A protein and the small-molecule ligand that binds it are described below.
Small molecule (SMILES): CC(=O)N[C@H]1[C@H](O[C@H]2[C@H](O)[C@@H](NC(C)=O)CO[C@@H]2CO)O[C@H](CO)[C@@H](O[C@H]2O[C@H](CO)[C@@H](O)[C@H](O)[C@@H]2O)[C@@H]1O

Binding-site contacts:
Ligand atom C5 contacts residue GLN802 of chain 1.C at 3.6 Å.
Ligand atom C4 contacts residue ASN799 of chain 1.C at 4.2 Å.
Ligand atom C6 contacts residue SER801 of chain 1.C at 4.4 Å.
Ligand atom C1 contacts residue ASN799 of chain 1.C at 1.4 Å.
Ligand atom C2 contacts residue ASN799 of chain 1.C at 2.5 Å.
Ligand atom C7 contacts residue ASN799 of chain 1.C at 3.5 Å.
Ligand atom C5 contacts residue SER801 of chain 1.C at 3.6 Å.
Ligand atom O7 contacts residue ASN799 of chain 1.C at 3.5 Å (h-bond).
Ligand atom O5 contacts residue ASN799 of chain 1.C at 2.3 Å (h-bond).
Ligand atom O5 contacts residue SER801 of chain 1.C at 3.6 Å (h-bond).
Ligand atom C5 contacts residue ASN799 of chain 1.C at 3.6 Å.
Ligand atom C6 contacts residue GLN802 of chain 1.C at 3.4 Å.
Ligand atom C1 contacts residue SER801 of chain 1.C at 3.4 Å.
Ligand atom C3 contacts residue ASN799 of chain 1.C at 3.8 Å.
Ligand atom C8 contacts residue GLN802 of chain 1.C at 3.5 Å.
Ligand atom C7 contacts residue GLN802 of chain 1.C at 4.5 Å.
Ligand atom O5 contacts residue GLN802 of chain 1.C at 4.1 Å.
Ligand atom N2 contacts residue ASN799 of chain 1.C at 3.0 Å (h-bond).

Sequence of chain 1.C:
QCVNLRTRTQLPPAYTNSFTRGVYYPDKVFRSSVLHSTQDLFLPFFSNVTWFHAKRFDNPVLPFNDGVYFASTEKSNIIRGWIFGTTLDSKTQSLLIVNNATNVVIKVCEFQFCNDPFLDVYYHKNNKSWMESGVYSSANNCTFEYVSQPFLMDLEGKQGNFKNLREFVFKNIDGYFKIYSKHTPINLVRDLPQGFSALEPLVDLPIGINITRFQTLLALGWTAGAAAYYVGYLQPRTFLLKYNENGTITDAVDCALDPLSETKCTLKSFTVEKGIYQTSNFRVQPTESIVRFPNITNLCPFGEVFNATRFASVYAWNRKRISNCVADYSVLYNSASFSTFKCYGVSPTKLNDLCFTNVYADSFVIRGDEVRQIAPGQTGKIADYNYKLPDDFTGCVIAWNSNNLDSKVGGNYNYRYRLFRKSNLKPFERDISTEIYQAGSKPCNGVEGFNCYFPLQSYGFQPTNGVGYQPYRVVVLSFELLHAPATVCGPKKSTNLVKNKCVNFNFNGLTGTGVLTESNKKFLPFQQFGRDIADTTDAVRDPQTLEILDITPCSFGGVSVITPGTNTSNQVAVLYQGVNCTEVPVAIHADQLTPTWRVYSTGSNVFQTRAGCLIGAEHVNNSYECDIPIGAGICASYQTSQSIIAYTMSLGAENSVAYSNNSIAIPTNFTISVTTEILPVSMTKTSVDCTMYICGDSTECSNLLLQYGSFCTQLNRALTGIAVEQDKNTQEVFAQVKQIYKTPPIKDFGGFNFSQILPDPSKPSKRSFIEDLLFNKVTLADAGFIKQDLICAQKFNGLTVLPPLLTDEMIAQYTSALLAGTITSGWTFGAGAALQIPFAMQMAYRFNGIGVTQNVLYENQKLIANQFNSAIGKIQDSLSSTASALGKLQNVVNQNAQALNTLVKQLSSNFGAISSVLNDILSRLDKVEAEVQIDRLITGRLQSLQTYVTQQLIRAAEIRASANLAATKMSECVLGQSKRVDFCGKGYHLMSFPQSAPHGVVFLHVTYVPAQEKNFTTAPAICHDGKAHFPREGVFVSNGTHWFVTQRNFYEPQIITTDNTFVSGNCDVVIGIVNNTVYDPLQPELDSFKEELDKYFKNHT